This protein binds this small molecule.
Small molecule (SMILES): CC(=O)N[C@H]1[C@H](O[C@H]2[C@H](O)[C@@H](NC(C)=O)CO[C@@H]2CO)O[C@H](CO)[C@@H](O[C@@H]2O[C@H](CO)[C@@H](O)[C@H](O[C@H]3O[C@H](CO)[C@@H](O)[C@H](O)[C@@H]3O)[C@@H]2O)[C@@H]1O

Sequence of chain 2.K:
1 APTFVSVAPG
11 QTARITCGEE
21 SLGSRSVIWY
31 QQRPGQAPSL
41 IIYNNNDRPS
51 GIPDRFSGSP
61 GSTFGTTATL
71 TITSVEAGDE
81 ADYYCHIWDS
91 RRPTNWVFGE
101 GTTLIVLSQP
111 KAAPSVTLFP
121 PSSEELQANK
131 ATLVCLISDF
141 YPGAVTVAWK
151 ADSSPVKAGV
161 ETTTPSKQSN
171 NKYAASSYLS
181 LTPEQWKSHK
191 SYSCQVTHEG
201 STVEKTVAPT

Binding-site contacts:
Ligand atom C2 contacts residue ARG102 of chain 2.J at 3.2 Å.
Ligand atom N2 contacts residue THR94 of chain 2.K at 3.9 Å.
Ligand atom O7 contacts residue ASN107 of chain 2.A at 2.8 Å (h-bond).
Ligand atom O3 contacts residue THR115 of chain 2.J at 3.5 Å (h-bond).
Ligand atom O6 contacts residue THR115 of chain 2.J at 3.1 Å (h-bond).
Ligand atom O5 contacts residue ILE108 of chain 2.A at 3.8 Å.
Ligand atom C6 contacts residue ILE108 of chain 2.A at 3.7 Å (hydrophobic).
Ligand atom C4 contacts residue ARG102 of chain 2.J at 1.4 Å.
Ligand atom C8 contacts residue THR94 of chain 2.K at 4.0 Å.
Ligand atom O7 contacts residue PHE114 of chain 2.J at 3.3 Å.
Ligand atom C7 contacts residue ASN107 of chain 2.A at 3.1 Å.
Ligand atom O7 contacts residue ASN58 of chain 2.J at 3.3 Å (h-bond).
Ligand atom C8 contacts residue TRP88 of chain 2.K at 3.7 Å (hydrophobic).
Ligand atom C6 contacts residue ARG102 of chain 2.J at 3.1 Å.
Ligand atom C3 contacts residue ASN107 of chain 2.A at 3.8 Å.
Ligand atom O2 contacts residue TYR33 of chain 2.J at 3.3 Å (h-bond).
Ligand atom C3 contacts residue ARG102 of chain 2.J at 2.5 Å.
Ligand atom O5 contacts residue ASN107 of chain 2.A at 2.3 Å (h-bond).
Ligand atom N2 contacts residue ASN107 of chain 2.A at 3.0 Å (h-bond).
Ligand atom C2 contacts residue ASN107 of chain 2.A at 2.5 Å.
Ligand atom C1 contacts residue ILE108 of chain 2.A at 4.3 Å (hydrophobic).
Ligand atom C5 contacts residue ASN107 of chain 2.A at 3.6 Å.
Ligand atom O3 contacts residue ARG102 of chain 2.J at 2.9 Å (salt-bridge).
Ligand atom O5 contacts residue ARG102 of chain 2.J at 3.1 Å (salt-bridge).
Ligand atom C6 contacts residue THR115 of chain 2.J at 3.7 Å.
Ligand atom O6 contacts residue ARG102 of chain 2.J at 3.0 Å (salt-bridge).
Ligand atom C1 contacts residue ARG102 of chain 2.J at 3.8 Å.
Ligand atom O6 contacts residue TRP113 of chain 2.J at 3.7 Å.
Ligand atom C7 contacts residue PHE114 of chain 2.J at 3.8 Å (hydrophobic).
Ligand atom O6 contacts residue THR115 of chain 2.J at 4.1 Å.
Ligand atom C6 contacts residue THR115 of chain 2.J at 4.3 Å.
Ligand atom O2 contacts residue ARG102 of chain 2.J at 3.0 Å (salt-bridge).
Ligand atom C4 contacts residue ASN107 of chain 2.A at 4.2 Å.
Ligand atom C5 contacts residue ARG102 of chain 2.J at 2.6 Å.
Ligand atom C1 contacts residue ASN107 of chain 2.A at 1.4 Å.
Ligand atom O6 contacts residue ILE108 of chain 2.A at 3.8 Å.
Ligand atom O4 contacts residue ARG102 of chain 2.J at 2.0 Å (salt-bridge).
Ligand atom C8 contacts residue ASP89 of chain 2.K at 3.9 Å.
Ligand atom C6 contacts residue THR109 of chain 2.A at 4.0 Å.
Ligand atom C8 contacts residue PHE114 of chain 2.J at 3.8 Å (hydrophobic).

Sequence of chain 2.J:
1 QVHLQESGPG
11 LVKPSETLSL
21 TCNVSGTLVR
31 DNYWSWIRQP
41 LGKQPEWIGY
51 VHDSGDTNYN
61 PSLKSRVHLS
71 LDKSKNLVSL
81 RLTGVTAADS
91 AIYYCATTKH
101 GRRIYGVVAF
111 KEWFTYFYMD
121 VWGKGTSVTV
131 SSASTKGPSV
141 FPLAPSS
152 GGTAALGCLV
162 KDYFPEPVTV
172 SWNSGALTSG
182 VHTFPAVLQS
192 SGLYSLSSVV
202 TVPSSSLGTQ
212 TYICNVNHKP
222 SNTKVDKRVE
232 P

Sequence of chain 2.A:
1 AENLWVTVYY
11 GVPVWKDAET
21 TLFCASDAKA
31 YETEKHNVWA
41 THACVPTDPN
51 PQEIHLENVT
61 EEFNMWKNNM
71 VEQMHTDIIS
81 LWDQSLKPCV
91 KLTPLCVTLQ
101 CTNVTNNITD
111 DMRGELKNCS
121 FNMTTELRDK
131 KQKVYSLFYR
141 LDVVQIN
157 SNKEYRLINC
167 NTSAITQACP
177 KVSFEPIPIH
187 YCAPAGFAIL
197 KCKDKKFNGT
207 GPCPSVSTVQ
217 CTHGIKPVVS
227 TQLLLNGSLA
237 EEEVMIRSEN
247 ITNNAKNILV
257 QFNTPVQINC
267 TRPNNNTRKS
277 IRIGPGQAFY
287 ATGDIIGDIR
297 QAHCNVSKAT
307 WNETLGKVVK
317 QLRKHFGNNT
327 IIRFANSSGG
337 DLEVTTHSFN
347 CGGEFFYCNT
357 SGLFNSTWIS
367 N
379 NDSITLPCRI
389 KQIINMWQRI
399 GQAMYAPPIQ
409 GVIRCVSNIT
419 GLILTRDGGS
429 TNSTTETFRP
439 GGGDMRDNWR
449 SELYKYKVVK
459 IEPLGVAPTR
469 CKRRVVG